A small-molecule ligand and the protein it binds are described below.
Small molecule (SMILES): C[N+](C)(C)[O-]

Binding-site contacts:
Ligand atom CAB contacts residue LYS2 of chain 1.A at 3.2 Å.
Ligand atom OAE contacts residue MET1 of chain 1.A at 2.9 Å (h-bond).
Ligand atom NAC contacts residue LYS2 of chain 1.A at 4.1 Å.
Ligand atom CAA contacts residue LYS2 of chain 1.A at 3.9 Å.
Ligand atom NAC contacts residue MET1 of chain 1.A at 3.6 Å.
Ligand atom OAE contacts residue LYS2 of chain 1.A at 4.1 Å.
Ligand atom CAA contacts residue MET1 of chain 1.A at 3.2 Å (hydrophobic).

Sequence of chain 1.A:
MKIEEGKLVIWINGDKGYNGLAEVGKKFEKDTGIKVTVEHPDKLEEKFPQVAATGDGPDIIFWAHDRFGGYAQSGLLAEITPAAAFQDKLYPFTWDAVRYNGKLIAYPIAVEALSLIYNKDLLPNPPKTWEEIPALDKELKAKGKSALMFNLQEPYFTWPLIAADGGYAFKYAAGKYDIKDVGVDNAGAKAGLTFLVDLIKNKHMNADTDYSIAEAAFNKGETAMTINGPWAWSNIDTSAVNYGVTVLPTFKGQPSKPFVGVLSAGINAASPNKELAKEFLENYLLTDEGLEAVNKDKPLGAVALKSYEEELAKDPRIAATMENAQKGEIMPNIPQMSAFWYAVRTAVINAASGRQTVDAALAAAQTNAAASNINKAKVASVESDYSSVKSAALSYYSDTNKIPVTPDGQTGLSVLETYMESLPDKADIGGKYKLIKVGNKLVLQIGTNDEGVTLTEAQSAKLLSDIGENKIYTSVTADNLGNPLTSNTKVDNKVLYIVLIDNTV